Sequence of chain 1.B:
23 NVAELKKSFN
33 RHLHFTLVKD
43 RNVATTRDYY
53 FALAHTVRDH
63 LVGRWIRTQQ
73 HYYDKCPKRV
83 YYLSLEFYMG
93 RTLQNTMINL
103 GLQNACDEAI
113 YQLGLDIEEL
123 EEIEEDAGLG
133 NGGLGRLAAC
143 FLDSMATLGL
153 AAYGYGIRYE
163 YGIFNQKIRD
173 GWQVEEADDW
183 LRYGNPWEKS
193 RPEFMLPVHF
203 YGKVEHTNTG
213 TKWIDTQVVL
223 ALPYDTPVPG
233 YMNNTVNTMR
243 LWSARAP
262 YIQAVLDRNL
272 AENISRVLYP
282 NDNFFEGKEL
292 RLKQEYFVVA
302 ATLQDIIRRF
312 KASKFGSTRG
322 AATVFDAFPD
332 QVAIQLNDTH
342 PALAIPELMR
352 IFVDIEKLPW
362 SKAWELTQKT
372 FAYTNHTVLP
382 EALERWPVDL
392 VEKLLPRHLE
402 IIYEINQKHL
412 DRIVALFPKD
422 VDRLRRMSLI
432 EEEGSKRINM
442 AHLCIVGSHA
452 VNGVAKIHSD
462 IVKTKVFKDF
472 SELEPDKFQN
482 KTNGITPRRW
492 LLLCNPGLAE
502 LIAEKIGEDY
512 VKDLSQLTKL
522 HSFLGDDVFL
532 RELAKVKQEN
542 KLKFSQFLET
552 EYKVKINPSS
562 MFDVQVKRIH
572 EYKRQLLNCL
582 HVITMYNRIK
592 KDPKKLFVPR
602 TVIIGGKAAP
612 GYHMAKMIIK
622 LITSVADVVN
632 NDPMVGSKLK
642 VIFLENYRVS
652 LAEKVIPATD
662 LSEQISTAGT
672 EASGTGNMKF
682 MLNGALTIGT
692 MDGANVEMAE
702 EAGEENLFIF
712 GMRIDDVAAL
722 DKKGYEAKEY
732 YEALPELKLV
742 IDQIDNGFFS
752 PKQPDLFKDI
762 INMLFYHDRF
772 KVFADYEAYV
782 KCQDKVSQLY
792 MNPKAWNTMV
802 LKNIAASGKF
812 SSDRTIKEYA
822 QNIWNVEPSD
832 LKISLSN

Binding-site contacts:
Ligand atom C8 contacts residue HIS377 of chain 1.B at 3.7 Å.
Ligand atom O4 contacts residue SER674 of chain 1.B at 3.6 Å.
Ligand atom C2 contacts residue GLU672 of chain 1.B at 3.8 Å.
Ligand atom O6 contacts residue LEU139 of chain 1.B at 3.7 Å.
Ligand atom O2 contacts residue TYR573 of chain 1.B at 3.1 Å (h-bond).
Ligand atom O2 contacts residue ASN284 of chain 1.B at 2.9 Å (h-bond).
Ligand atom O6 contacts residue VAL455 of chain 1.B at 3.6 Å.
Ligand atom C8 contacts residue ASN284 of chain 1.B at 3.7 Å.
Ligand atom C6 contacts residue LEU136 of chain 1.B at 3.9 Å (hydrophobic).
Ligand atom O6 contacts residue HIS377 of chain 1.B at 2.6 Å (h-bond).
Ligand atom O3 contacts residue SER674 of chain 1.B at 3.0 Å (h-bond).
Ligand atom C1 contacts residue HIS377 of chain 1.B at 3.5 Å.
Ligand atom C8 contacts residue THR378 of chain 1.B at 3.7 Å.
Ligand atom O5 contacts residue LEU136 of chain 1.B at 3.8 Å.
Ligand atom O4 contacts residue ASN484 of chain 1.B at 3.3 Å (h-bond).
Ligand atom N1 contacts residue ASN284 of chain 1.B at 3.8 Å.
Ligand atom N1 contacts residue HIS377 of chain 1.B at 2.7 Å (h-bond).
Ligand atom C6 contacts residue ASN484 of chain 1.B at 3.4 Å.
Ligand atom O4 contacts residue GLY675 of chain 1.B at 2.8 Å (h-bond).
Ligand atom C2 contacts residue HIS377 of chain 1.B at 3.4 Å.
Ligand atom C5 contacts residue LEU136 of chain 1.B at 3.7 Å (hydrophobic).
Ligand atom O7 contacts residue ASN284 of chain 1.B at 3.6 Å.
Ligand atom C4 contacts residue ASN484 of chain 1.B at 3.9 Å.
Ligand atom O3 contacts residue ALA673 of chain 1.B at 3.4 Å (h-bond).
Ligand atom O3 contacts residue GLY675 of chain 1.B at 3.1 Å (h-bond).
Ligand atom O3 contacts residue GLU672 of chain 1.B at 2.6 Å (salt-bridge).
Ligand atom O7 contacts residue LEU136 of chain 1.B at 3.4 Å.
Ligand atom C6 contacts residue GLY135 of chain 1.B at 3.7 Å.
Ligand atom C3 contacts residue GLY675 of chain 1.B at 3.8 Å.
Ligand atom C6 contacts residue HIS377 of chain 1.B at 3.4 Å.
Ligand atom C5 contacts residue GLY135 of chain 1.B at 3.8 Å.
Ligand atom C8 contacts residue ASP339 of chain 1.B at 3.5 Å.
Ligand atom O2 contacts residue GLU672 of chain 1.B at 3.2 Å (salt-bridge).
Ligand atom C7 contacts residue LEU136 of chain 1.B at 3.9 Å (hydrophobic).
Ligand atom C3 contacts residue GLU672 of chain 1.B at 3.3 Å.
Ligand atom C7 contacts residue HIS377 of chain 1.B at 3.7 Å.
Ligand atom O5 contacts residue HIS377 of chain 1.B at 3.6 Å.
Ligand atom O6 contacts residue ASN484 of chain 1.B at 2.9 Å (h-bond).
Ligand atom C4 contacts residue GLY675 of chain 1.B at 3.7 Å.
Ligand atom C7 contacts residue ASN284 of chain 1.B at 3.5 Å.

This protein binds this small molecule.
Small molecule (SMILES): CC(=O)N[C@@H]1O[C@H](CO)[C@@H](O)[C@H](O)[C@H]1O